Binding-site contacts:
Ligand atom C7 contacts residue GLU90 of chain 1.B at 4.1 Å.
Ligand atom O3 contacts residue LEU159 of chain 1.B at 3.7 Å.
Ligand atom C8 contacts residue LEU69 of chain 1.B at 3.6 Å (hydrophobic).
Ligand atom O5 contacts residue TRP183 of chain 1.B at 3.8 Å.
Ligand atom C8 contacts residue GLU90 of chain 1.B at 3.5 Å.
Ligand atom C4 contacts residue SER161 of chain 1.B at 4.0 Å.
Ligand atom C6 contacts residue ASP160 of chain 1.B at 3.9 Å.
Ligand atom C6 contacts residue PRO337 of chain 1.B at 4.2 Å (hydrophobic).
Ligand atom O4 contacts residue ASP160 of chain 1.B at 2.5 Å (salt-bridge).
Ligand atom C2 contacts residue LYS336 of chain 1.B at 4.0 Å.
Ligand atom C5 contacts residue ASP160 of chain 1.B at 4.2 Å.
Ligand atom C6 contacts residue LYS336 of chain 1.B at 3.5 Å.
Ligand atom C5 contacts residue TRP183 of chain 1.B at 3.8 Å (hydrophobic).
Ligand atom C4 contacts residue ASP160 of chain 1.B at 3.3 Å.
Ligand atom O6 contacts residue PHE162 of chain 1.B at 3.4 Å.
Ligand atom O5 contacts residue TRP183 of chain 1.B at 4.0 Å.
Ligand atom C1 contacts residue TRP183 of chain 1.B at 4.0 Å (hydrophobic).
Ligand atom C6 contacts residue TRP183 of chain 1.B at 3.7 Å (hydrophobic).
Ligand atom O4 contacts residue ILE135 of chain 1.B at 3.7 Å.
Ligand atom O6 contacts residue LYS336 of chain 1.B at 3.0 Å (salt-bridge).
Ligand atom O3 contacts residue PHE332 of chain 1.B at 3.7 Å.
Ligand atom C3 contacts residue SER161 of chain 1.B at 4.0 Å.
Ligand atom O4 contacts residue SER161 of chain 1.B at 4.0 Å.
Ligand atom O3 contacts residue LYS336 of chain 1.B at 2.9 Å (salt-bridge).
Ligand atom O3 contacts residue ASP160 of chain 1.B at 3.9 Å.
Ligand atom O7 contacts residue SER161 of chain 1.B at 4.0 Å.
Ligand atom O6 contacts residue ASP160 of chain 1.B at 3.9 Å.
Ligand atom O3 contacts residue PHE162 of chain 1.B at 3.9 Å.
Ligand atom O3 contacts residue SER161 of chain 1.B at 3.2 Å (h-bond).
Ligand atom O4 contacts residue PHE332 of chain 1.B at 3.7 Å.
Ligand atom O1 contacts residue TRP183 of chain 1.B at 3.9 Å.
Ligand atom C2 contacts residue TRP183 of chain 1.B at 4.2 Å (hydrophobic).
Ligand atom O6 contacts residue TRP183 of chain 1.B at 4.2 Å.
Ligand atom C1 contacts residue LYS336 of chain 1.B at 4.0 Å.
Ligand atom O2 contacts residue LYS336 of chain 1.B at 4.0 Å.
Ligand atom C3 contacts residue LYS336 of chain 1.B at 4.0 Å.
Ligand atom O5 contacts residue LYS336 of chain 1.B at 3.0 Å (salt-bridge).
Ligand atom O5 contacts residue PHE162 of chain 1.B at 4.1 Å.
Ligand atom C2 contacts residue SER161 of chain 1.B at 3.9 Å.
Ligand atom C5 contacts residue LYS336 of chain 1.B at 3.9 Å.

Sequence of chain 1.B:
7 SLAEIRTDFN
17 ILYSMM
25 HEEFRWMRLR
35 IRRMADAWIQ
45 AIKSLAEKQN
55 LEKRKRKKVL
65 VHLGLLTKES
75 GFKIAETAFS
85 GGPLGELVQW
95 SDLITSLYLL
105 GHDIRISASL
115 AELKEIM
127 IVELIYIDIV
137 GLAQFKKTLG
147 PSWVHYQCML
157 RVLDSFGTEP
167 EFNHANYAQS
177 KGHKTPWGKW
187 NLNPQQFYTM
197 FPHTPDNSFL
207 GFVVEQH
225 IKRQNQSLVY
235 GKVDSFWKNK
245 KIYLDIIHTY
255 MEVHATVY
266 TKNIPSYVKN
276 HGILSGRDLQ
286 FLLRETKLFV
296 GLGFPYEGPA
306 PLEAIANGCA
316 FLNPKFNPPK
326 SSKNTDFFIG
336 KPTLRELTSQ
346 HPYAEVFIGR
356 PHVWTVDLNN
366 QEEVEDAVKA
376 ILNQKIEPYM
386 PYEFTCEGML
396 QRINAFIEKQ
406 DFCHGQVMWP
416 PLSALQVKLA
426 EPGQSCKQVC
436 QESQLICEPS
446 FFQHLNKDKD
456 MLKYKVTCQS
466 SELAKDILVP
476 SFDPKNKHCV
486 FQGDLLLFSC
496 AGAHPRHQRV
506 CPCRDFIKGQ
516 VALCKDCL

A protein and the small-molecule ligand that binds it are described below.
Small molecule (SMILES): CC(=O)N[C@H]1[C@H](O[C@@H]2[C@@H](OC[C@H]3O[C@@H](O)[C@@H](O)[C@@H](O)[C@@H]3O)O[C@H](CS)[C@@H](O)[C@@H]2O)O[C@H](CO)[C@@H](O)[C@@H]1O